Binding-site contacts:
Ligand atom C1' contacts residue DG1 of chain 1.B at 3.5 Å.
Ligand atom O4' contacts residue LYS68 of chain 1.A at 3.0 Å (salt-bridge).
Ligand atom P contacts residue LYS84 of chain 1.A at 4.0 Å.
Ligand atom C3' contacts residue TYR39 of chain 1.A at 3.9 Å (hydrophobic).
Ligand atom C2' contacts residue DG1 of chain 1.B at 4.1 Å.
Ligand atom O32 contacts residue TYR39 of chain 1.A at 4.3 Å.
Ligand atom P2 contacts residue DG1 of chain 1.B at 1.5 Å.
Ligand atom C2' contacts residue LYS68 of chain 1.A at 3.6 Å.
Ligand atom OPP contacts residue LYS68 of chain 1.A at 3.1 Å (salt-bridge).
Ligand atom C4' contacts residue LYS68 of chain 1.A at 3.8 Å.
Ligand atom OPP contacts residue LYS72 of chain 1.A at 4.4 Å.
Ligand atom O22 contacts residue DG1 of chain 1.B at 2.0 Å (h-bond).
Ligand atom C1' contacts residue LYS72 of chain 1.A at 3.7 Å.
Ligand atom P2 contacts residue LYS35 of chain 1.A at 4.3 Å.
Ligand atom P2 contacts residue LYS68 of chain 1.A at 4.5 Å.
Ligand atom O32 contacts residue LYS35 of chain 1.A at 3.0 Å (salt-bridge).
Ligand atom O32 contacts residue DG1 of chain 1.B at 2.5 Å (h-bond).
Ligand atom C3' contacts residue LYS72 of chain 1.A at 1.5 Å.
Ligand atom OPP contacts residue DG1 of chain 1.B at 2.5 Å (h-bond).
Ligand atom OP2 contacts residue LYS84 of chain 1.A at 2.7 Å (salt-bridge).
Ligand atom O22 contacts residue LYS68 of chain 1.A at 4.4 Å.
Ligand atom C2' contacts residue TYR39 of chain 1.A at 4.4 Å (hydrophobic).
Ligand atom O32 contacts residue GLU26 of chain 1.A at 4.3 Å.
Ligand atom C5' contacts residue LYS68 of chain 1.A at 4.1 Å.
Ligand atom C2' contacts residue LYS72 of chain 1.A at 2.4 Å.
Ligand atom OP3 contacts residue LYS84 of chain 1.A at 3.7 Å.
Ligand atom C1' contacts residue LYS68 of chain 1.A at 3.6 Å.

Sequence of chain 1.A:
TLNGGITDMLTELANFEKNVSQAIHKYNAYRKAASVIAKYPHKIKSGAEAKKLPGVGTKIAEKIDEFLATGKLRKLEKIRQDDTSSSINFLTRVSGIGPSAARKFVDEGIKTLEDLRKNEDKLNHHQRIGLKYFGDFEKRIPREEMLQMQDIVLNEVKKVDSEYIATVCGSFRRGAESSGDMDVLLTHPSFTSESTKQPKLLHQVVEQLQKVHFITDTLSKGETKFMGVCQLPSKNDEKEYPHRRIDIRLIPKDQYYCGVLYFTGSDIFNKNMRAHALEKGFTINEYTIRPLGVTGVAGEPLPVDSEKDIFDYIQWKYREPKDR

A small-molecule ligand and the protein it binds are described below.
Small molecule (SMILES): O=P(O)(O)OC[C@@H](O)[C@H](CCO)OP(=O)(O)O